This small molecule binds to this protein.
Small molecule (SMILES): CN(Cc1cccc(CCc2cccnc2N)c1)Cc1ccco1

Sequence of chain 1.A:
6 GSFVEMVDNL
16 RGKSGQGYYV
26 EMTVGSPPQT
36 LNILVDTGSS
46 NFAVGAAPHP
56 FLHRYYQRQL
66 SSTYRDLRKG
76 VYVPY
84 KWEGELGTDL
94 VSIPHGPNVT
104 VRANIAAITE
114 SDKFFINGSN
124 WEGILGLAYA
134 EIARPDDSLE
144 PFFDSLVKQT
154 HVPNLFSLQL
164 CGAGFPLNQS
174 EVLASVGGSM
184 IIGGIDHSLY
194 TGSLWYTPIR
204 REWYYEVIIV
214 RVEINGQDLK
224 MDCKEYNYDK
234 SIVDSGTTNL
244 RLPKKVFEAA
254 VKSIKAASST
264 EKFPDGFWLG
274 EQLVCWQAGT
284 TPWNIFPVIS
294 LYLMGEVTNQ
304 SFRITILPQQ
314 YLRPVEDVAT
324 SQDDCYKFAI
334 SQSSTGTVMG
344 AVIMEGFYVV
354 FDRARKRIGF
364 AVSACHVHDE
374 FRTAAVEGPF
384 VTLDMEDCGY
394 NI

Binding-site contacts:
Ligand atom C18 contacts residue SER238 of chain 1.A at 3.2 Å.
Ligand atom C19 contacts residue SER19 of chain 1.A at 3.0 Å.
Ligand atom N1 contacts residue ASP237 of chain 1.A at 2.6 Å (salt-bridge).
Ligand atom N2 contacts residue ASP41 of chain 1.A at 2.9 Å (salt-bridge).
Ligand atom C3 contacts residue ASP237 of chain 1.A at 3.4 Å.
Ligand atom C18 contacts residue GLY22 of chain 1.A at 3.5 Å.
Ligand atom C2 contacts residue ASP237 of chain 1.A at 3.5 Å.
Ligand atom C15 contacts residue GLY22 of chain 1.A at 3.7 Å.
Ligand atom C18 contacts residue THR240 of chain 1.A at 3.7 Å.
Ligand atom N1 contacts residue THR240 of chain 1.A at 2.8 Å (h-bond).
Ligand atom C16 contacts residue GLN21 of chain 1.A at 3.5 Å.
Ligand atom C2 contacts residue THR240 of chain 1.A at 3.0 Å.
Ligand atom O1 contacts residue SER19 of chain 1.A at 3.5 Å (h-bond).
Ligand atom C6 contacts residue ASP41 of chain 1.A at 3.6 Å.
Ligand atom C13 contacts residue TYR80 of chain 1.A at 3.4 Å (hydrophobic).
Ligand atom O1 contacts residue GLY20 of chain 1.A at 3.8 Å.
Ligand atom O1 contacts residue GLN21 of chain 1.A at 3.8 Å.
Ligand atom N3 contacts residue GLY239 of chain 1.A at 3.3 Å (h-bond).
Ligand atom C20 contacts residue GLY239 of chain 1.A at 3.6 Å.
Ligand atom N2 contacts residue GLY43 of chain 1.A at 3.7 Å.
Ligand atom N2 contacts residue GLY239 of chain 1.A at 3.8 Å.
Ligand atom C17 contacts residue GLY239 of chain 1.A at 3.2 Å.
Ligand atom C18 contacts residue GLY239 of chain 1.A at 3.4 Å.
Ligand atom C17 contacts residue SER238 of chain 1.A at 3.8 Å.
Ligand atom C14 contacts residue TRP124 of chain 1.A at 3.7 Å (hydrophobic).
Ligand atom C17 contacts residue LEU39 of chain 1.A at 3.8 Å (hydrophobic).
Ligand atom C17 contacts residue GLY22 of chain 1.A at 3.4 Å.
Ligand atom C19 contacts residue GLY22 of chain 1.A at 3.7 Å.
Ligand atom C15 contacts residue GLN21 of chain 1.A at 3.7 Å.
Ligand atom C7 contacts residue ILE127 of chain 1.A at 3.5 Å (hydrophobic).
Ligand atom O1 contacts residue GLY22 of chain 1.A at 3.6 Å.
Ligand atom C6 contacts residue TYR80 of chain 1.A at 3.5 Å (hydrophobic).
Ligand atom O1 contacts residue THR241 of chain 1.A at 3.2 Å (h-bond).
Ligand atom C12 contacts residue PHE117 of chain 1.A at 3.7 Å (hydrophobic).
Ligand atom C7 contacts residue ASP41 of chain 1.A at 3.0 Å.
Ligand atom N2 contacts residue ASP237 of chain 1.A at 3.0 Å (salt-bridge).
Ligand atom C19 contacts residue THR240 of chain 1.A at 3.6 Å.
Ligand atom C9 contacts residue GLY239 of chain 1.A at 3.8 Å.
Ligand atom C15 contacts residue GLY239 of chain 1.A at 3.5 Å.
Ligand atom C19 contacts residue THR241 of chain 1.A at 3.2 Å.